Binding-site contacts:
Ligand atom C2 contacts residue GLU85 of chain 1.A at 3.9 Å.
Ligand atom C6 contacts residue GLU83 of chain 1.A at 4.1 Å.
Ligand atom O1A contacts residue TRP84 of chain 1.A at 4.2 Å.
Ligand atom O6 contacts residue TRP84 of chain 1.A at 2.9 Å (h-bond).
Ligand atom N1 contacts residue TRP84 of chain 1.A at 3.3 Å.
Ligand atom O1B contacts residue PHE142 of chain 1.A at 3.9 Å.
Ligand atom PA contacts residue ARG144 of chain 1.A at 3.9 Å.
Ligand atom O2B contacts residue ARG139 of chain 1.A at 2.8 Å (salt-bridge).
Ligand atom PA contacts residue ARG139 of chain 1.A at 3.7 Å.
Ligand atom O2B contacts residue ARG144 of chain 1.A at 4.4 Å.
Ligand atom N1 contacts residue GLU83 of chain 1.A at 4.3 Å.
Ligand atom PB contacts residue ARG144 of chain 1.A at 3.8 Å.
Ligand atom C8 contacts residue TRP84 of chain 1.A at 4.0 Å (hydrophobic).
Ligand atom O3A contacts residue ARG144 of chain 1.A at 4.2 Å.
Ligand atom O6 contacts residue PRO82 of chain 1.A at 4.1 Å.
Ligand atom C4 contacts residue TRP84 of chain 1.A at 3.5 Å (hydrophobic).
Ligand atom C6 contacts residue TRP84 of chain 1.A at 3.3 Å (hydrophobic).
Ligand atom O2A contacts residue ARG144 of chain 1.A at 2.9 Å (salt-bridge).
Ligand atom O2A contacts residue ARG139 of chain 1.A at 2.7 Å (salt-bridge).
Ligand atom N7 contacts residue TRP84 of chain 1.A at 3.5 Å.
Ligand atom CM7 contacts residue PRO82 of chain 1.A at 4.3 Å (hydrophobic).
Ligand atom O6 contacts residue GLU83 of chain 1.A at 3.2 Å.
Ligand atom CM7 contacts residue TRP84 of chain 1.A at 3.8 Å (hydrophobic).
Ligand atom O5' contacts residue ARG139 of chain 1.A at 3.7 Å.
Ligand atom CM7 contacts residue TRP148 of chain 1.A at 4.0 Å (hydrophobic).
Ligand atom N2 contacts residue GLU85 of chain 1.A at 3.2 Å (salt-bridge).
Ligand atom C6 contacts residue GLU85 of chain 1.A at 4.0 Å.
Ligand atom O1B contacts residue ARG144 of chain 1.A at 2.3 Å (salt-bridge).
Ligand atom PB contacts residue ARG139 of chain 1.A at 4.0 Å.
Ligand atom C5 contacts residue TRP84 of chain 1.A at 3.5 Å (hydrophobic).
Ligand atom N9 contacts residue TRP84 of chain 1.A at 3.9 Å.
Ligand atom O6 contacts residue GLU85 of chain 1.A at 4.0 Å.
Ligand atom N3 contacts residue TRP84 of chain 1.A at 3.7 Å.
Ligand atom C2 contacts residue TRP84 of chain 1.A at 3.6 Å (hydrophobic).
Ligand atom O1A contacts residue ARG144 of chain 1.A at 4.3 Å.
Ligand atom N1 contacts residue GLU85 of chain 1.A at 3.1 Å (salt-bridge).
Ligand atom O2A contacts residue ASN137 of chain 1.A at 3.8 Å.
Ligand atom O6 contacts residue TRP148 of chain 1.A at 4.1 Å.
Ligand atom C5' contacts residue ARG139 of chain 1.A at 3.5 Å.
Ligand atom N2 contacts residue TRP84 of chain 1.A at 4.4 Å.

This small molecule binds to this protein.
Small molecule (SMILES): C[n+]1cn([C@@H]2O[C@H](CO[P](=O)(O)O[P](=O)(O)OP(=O)(O)O)[C@@H](O)[C@H]2O)c2nc(N)[nH]c(=O)c21

Sequence of chain 1.A:
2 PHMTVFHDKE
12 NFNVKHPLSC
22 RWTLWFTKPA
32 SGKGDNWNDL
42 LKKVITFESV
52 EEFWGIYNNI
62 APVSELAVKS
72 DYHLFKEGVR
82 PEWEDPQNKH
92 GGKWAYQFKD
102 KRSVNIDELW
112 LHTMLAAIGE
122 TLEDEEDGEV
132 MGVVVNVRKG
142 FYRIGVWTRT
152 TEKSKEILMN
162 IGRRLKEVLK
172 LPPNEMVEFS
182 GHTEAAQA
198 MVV